Sequence of chain 1.A:
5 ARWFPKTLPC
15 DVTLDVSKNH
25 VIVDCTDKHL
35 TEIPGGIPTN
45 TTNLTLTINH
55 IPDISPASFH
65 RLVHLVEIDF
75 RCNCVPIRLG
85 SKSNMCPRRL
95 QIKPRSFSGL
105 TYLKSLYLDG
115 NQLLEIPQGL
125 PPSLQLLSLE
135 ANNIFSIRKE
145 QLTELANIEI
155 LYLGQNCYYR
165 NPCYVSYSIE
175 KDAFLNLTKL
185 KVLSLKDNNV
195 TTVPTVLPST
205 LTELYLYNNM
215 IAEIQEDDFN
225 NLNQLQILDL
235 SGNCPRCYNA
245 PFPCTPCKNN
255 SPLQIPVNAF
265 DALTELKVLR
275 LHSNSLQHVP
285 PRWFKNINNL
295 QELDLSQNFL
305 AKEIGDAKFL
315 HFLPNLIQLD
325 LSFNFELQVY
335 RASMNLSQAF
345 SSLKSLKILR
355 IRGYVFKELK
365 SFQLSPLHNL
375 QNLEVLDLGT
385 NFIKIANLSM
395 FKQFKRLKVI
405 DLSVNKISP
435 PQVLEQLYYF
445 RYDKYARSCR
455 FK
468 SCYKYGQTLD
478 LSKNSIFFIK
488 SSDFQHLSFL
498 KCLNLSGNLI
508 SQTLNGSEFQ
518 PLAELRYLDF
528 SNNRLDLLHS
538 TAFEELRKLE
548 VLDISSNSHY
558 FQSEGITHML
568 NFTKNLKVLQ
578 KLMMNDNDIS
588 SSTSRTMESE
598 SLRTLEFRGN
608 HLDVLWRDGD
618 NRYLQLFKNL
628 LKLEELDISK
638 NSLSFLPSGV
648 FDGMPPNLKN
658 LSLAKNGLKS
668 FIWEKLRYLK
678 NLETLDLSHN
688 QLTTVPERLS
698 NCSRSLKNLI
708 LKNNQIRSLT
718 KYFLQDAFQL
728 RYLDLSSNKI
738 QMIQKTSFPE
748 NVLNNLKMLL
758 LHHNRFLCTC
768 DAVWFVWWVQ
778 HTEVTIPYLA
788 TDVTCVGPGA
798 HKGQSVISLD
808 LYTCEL

A protein and the small-molecule ligand that binds it are described below.
Small molecule (SMILES): CC(=O)N[C@@H]1[C@@H](O)[C@H](O)[C@@H](CO)O[C@H]1O

Binding-site contacts:
Ligand atom O7 contacts residue ASN391 of chain 1.A at 3.5 Å (h-bond).
Ligand atom O6 contacts residue LYS396 of chain 1.A at 2.6 Å (salt-bridge).
Ligand atom O4 contacts residue HIS493 of chain 1.A at 4.3 Å.
Ligand atom O5 contacts residue SER393 of chain 1.A at 4.0 Å.
Ligand atom C1 contacts residue SO41 of chain 1.Q at 4.0 Å.
Ligand atom C4 contacts residue GLN492 of chain 1.A at 4.2 Å.
Ligand atom C6 contacts residue HIS493 of chain 1.A at 4.4 Å.
Ligand atom O6 contacts residue HIS493 of chain 1.A at 4.2 Å.
Ligand atom C1 contacts residue ASN391 of chain 1.A at 1.4 Å.
Ligand atom O4 contacts residue GLN492 of chain 1.A at 3.0 Å (h-bond).
Ligand atom C6 contacts residue LYS396 of chain 1.A at 3.3 Å.
Ligand atom C5 contacts residue ASN391 of chain 1.A at 3.6 Å.
Ligand atom O5 contacts residue ASN391 of chain 1.A at 2.3 Å (h-bond).
Ligand atom C3 contacts residue ASN391 of chain 1.A at 3.8 Å.
Ligand atom C1 contacts residue SER393 of chain 1.A at 4.2 Å.
Ligand atom C5 contacts residue SER393 of chain 1.A at 3.9 Å.
Ligand atom C4 contacts residue ASN391 of chain 1.A at 4.2 Å.
Ligand atom N2 contacts residue ASN391 of chain 1.A at 3.0 Å (h-bond).
Ligand atom O5 contacts residue SO41 of chain 1.Q at 3.6 Å.
Ligand atom C6 contacts residue SER393 of chain 1.A at 4.3 Å.
Ligand atom C2 contacts residue ASN391 of chain 1.A at 2.5 Å.
Ligand atom O6 contacts residue SER393 of chain 1.A at 3.5 Å.
Ligand atom C7 contacts residue ASN391 of chain 1.A at 3.5 Å.